This small molecule binds to this protein.
Small molecule (SMILES): CC(=O)N[C@H]1[C@H](O[C@H]2[C@H](O)[C@@H](NC(C)=O)CO[C@@H]2CO)O[C@H](CO)[C@@H](O[C@@H]2O[C@@H](C)[C@@H](O)[C@@H](O)[C@@H]2O)[C@@H]1O

Sequence of chain 1.B:
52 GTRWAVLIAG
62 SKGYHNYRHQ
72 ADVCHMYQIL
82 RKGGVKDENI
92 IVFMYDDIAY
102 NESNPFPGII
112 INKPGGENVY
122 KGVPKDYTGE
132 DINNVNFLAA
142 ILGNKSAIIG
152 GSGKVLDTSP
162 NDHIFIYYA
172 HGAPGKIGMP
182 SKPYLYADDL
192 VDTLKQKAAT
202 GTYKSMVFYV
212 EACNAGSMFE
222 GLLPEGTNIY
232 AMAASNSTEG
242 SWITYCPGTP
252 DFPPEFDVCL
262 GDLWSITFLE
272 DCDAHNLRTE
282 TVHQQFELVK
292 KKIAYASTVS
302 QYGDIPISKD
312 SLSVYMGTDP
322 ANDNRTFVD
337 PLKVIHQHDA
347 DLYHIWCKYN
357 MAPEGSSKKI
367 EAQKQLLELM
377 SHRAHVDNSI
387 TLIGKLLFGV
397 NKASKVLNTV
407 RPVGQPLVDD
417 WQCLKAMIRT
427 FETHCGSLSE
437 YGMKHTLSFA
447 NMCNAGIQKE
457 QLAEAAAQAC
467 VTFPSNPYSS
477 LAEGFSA

Sequence of chain 1.A:
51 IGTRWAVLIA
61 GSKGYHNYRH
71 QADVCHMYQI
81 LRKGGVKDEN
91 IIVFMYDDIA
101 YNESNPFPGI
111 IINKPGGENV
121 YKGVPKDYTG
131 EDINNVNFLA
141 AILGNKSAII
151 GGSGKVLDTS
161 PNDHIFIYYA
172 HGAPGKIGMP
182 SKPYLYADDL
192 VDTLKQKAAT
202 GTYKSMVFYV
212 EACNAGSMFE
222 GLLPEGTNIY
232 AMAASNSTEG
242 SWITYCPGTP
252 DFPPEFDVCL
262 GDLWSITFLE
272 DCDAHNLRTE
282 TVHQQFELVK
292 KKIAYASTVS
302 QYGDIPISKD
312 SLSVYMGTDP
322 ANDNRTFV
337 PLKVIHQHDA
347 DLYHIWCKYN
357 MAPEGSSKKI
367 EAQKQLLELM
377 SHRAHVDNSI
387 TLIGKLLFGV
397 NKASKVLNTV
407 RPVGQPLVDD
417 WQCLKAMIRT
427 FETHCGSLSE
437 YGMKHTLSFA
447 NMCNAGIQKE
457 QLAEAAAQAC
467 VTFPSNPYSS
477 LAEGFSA

Binding-site contacts:
Ligand atom C8 contacts residue TYR101 of chain 1.B at 4.3 Å (hydrophobic).
Ligand atom C8 contacts residue GLU103 of chain 1.B at 4.3 Å.
Ligand atom C5 contacts residue TYR65 of chain 1.B at 4.3 Å (hydrophobic).
Ligand atom C3 contacts residue ASN102 of chain 1.B at 3.7 Å.
Ligand atom C1 contacts residue ASN102 of chain 1.B at 1.4 Å.
Ligand atom C6 contacts residue GLY64 of chain 1.B at 3.6 Å.
Ligand atom C7 contacts residue TYR101 of chain 1.B at 4.3 Å (hydrophobic).
Ligand atom C2 contacts residue ASP98 of chain 1.B at 4.0 Å.
Ligand atom O5 contacts residue ASP98 of chain 1.B at 4.2 Å.
Ligand atom C1 contacts residue GLU103 of chain 1.B at 3.9 Å.
Ligand atom C2 contacts residue ASN102 of chain 1.B at 2.5 Å.
Ligand atom N2 contacts residue ASP98 of chain 1.B at 3.8 Å.
Ligand atom C8 contacts residue SER153 of chain 1.A at 3.4 Å.
Ligand atom O7 contacts residue ASP98 of chain 1.B at 4.5 Å.
Ligand atom C7 contacts residue SER153 of chain 1.A at 4.5 Å.
Ligand atom C4 contacts residue ASN102 of chain 1.B at 4.3 Å.
Ligand atom C1 contacts residue ASP98 of chain 1.B at 3.9 Å.
Ligand atom C8 contacts residue GLY152 of chain 1.A at 4.5 Å.
Ligand atom C6 contacts residue TYR65 of chain 1.B at 3.5 Å (hydrophobic).
Ligand atom N2 contacts residue ASN102 of chain 1.B at 3.0 Å (h-bond).
Ligand atom O6 contacts residue GLY64 of chain 1.B at 4.0 Å.
Ligand atom C7 contacts residue ASN102 of chain 1.B at 3.1 Å.
Ligand atom C7 contacts residue ASP98 of chain 1.B at 4.3 Å.
Ligand atom O5 contacts residue ASN102 of chain 1.B at 2.3 Å (h-bond).
Ligand atom O6 contacts residue TYR65 of chain 1.B at 3.6 Å.
Ligand atom O7 contacts residue TYR101 of chain 1.B at 3.5 Å (h-bond).
Ligand atom O7 contacts residue GLU103 of chain 1.B at 2.6 Å (salt-bridge).
Ligand atom N2 contacts residue GLU103 of chain 1.B at 4.1 Å.
Ligand atom O7 contacts residue ASN102 of chain 1.B at 2.8 Å (h-bond).
Ligand atom C2 contacts residue GLU103 of chain 1.B at 4.3 Å.
Ligand atom C3 contacts residue GLU103 of chain 1.B at 4.3 Å.
Ligand atom C8 contacts residue GLY154 of chain 1.A at 4.1 Å.
Ligand atom C5 contacts residue ASN102 of chain 1.B at 3.7 Å.
Ligand atom O5 contacts residue TYR65 of chain 1.B at 3.7 Å.
Ligand atom C7 contacts residue GLU103 of chain 1.B at 3.4 Å.